Binding-site contacts:
Ligand atom O5 contacts residue ASN40 of chain 1.C at 2.5 Å (h-bond).
Ligand atom C3 contacts residue ASN40 of chain 1.C at 3.9 Å.
Ligand atom O7 contacts residue ASN40 of chain 1.C at 3.6 Å (h-bond).
Ligand atom O6 contacts residue NAG1 of chain 1.P at 3.8 Å.
Ligand atom C4 contacts residue ASN40 of chain 1.C at 4.4 Å.
Ligand atom C7 contacts residue ASN40 of chain 1.C at 3.4 Å.
Ligand atom C2 contacts residue ASN40 of chain 1.C at 2.5 Å.
Ligand atom C5 contacts residue ASN40 of chain 1.C at 3.8 Å.
Ligand atom O6 contacts residue NAG2 of chain 1.P at 4.4 Å.
Ligand atom N2 contacts residue GLU41 of chain 1.C at 4.4 Å.
Ligand atom N2 contacts residue ASN40 of chain 1.C at 2.9 Å (h-bond).
Ligand atom C8 contacts residue GLU41 of chain 1.C at 3.3 Å.
Ligand atom C1 contacts residue ASN40 of chain 1.C at 1.5 Å.

Sequence of chain 1.C:
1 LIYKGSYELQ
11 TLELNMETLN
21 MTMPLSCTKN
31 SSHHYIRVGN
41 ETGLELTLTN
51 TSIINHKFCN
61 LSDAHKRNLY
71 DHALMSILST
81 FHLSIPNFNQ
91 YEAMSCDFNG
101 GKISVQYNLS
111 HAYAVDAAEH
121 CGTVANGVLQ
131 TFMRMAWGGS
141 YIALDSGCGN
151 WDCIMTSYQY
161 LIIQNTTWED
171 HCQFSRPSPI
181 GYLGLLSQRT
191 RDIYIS

This protein binds this small molecule.
Small molecule (SMILES): CC(=O)N[C@H]1[C@H](O[C@H]2[C@H](O)[C@@H](NC(C)=O)CO[C@@H]2CO)O[C@H](CO)[C@@H](O)[C@@H]1O